Sequence of chain 17.A:
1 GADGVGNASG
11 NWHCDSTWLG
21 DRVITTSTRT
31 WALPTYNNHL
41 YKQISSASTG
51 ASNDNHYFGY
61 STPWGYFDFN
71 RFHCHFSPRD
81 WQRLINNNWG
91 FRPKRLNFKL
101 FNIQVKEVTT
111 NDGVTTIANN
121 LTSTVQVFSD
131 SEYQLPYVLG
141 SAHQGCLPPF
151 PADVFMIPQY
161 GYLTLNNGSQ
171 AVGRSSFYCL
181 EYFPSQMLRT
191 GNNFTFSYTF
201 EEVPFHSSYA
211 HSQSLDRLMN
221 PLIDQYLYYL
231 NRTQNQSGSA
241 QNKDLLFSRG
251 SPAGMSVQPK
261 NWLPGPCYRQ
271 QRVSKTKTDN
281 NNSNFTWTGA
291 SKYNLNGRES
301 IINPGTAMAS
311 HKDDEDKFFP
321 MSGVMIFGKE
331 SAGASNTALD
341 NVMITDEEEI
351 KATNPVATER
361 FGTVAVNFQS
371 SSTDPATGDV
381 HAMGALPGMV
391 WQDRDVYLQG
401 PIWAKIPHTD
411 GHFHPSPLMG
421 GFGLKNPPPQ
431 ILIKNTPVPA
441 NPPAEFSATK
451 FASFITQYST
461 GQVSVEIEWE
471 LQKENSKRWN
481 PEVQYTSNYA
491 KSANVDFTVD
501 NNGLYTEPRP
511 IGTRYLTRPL

This small molecule binds to this protein.
Small molecule (SMILES): CC(=O)N[C@H]1[C@H]([C@H](O)[C@H](O)CO)O[C@@](O)(C(=O)O)C[C@@H]1O

Sequence of chain 7.A:
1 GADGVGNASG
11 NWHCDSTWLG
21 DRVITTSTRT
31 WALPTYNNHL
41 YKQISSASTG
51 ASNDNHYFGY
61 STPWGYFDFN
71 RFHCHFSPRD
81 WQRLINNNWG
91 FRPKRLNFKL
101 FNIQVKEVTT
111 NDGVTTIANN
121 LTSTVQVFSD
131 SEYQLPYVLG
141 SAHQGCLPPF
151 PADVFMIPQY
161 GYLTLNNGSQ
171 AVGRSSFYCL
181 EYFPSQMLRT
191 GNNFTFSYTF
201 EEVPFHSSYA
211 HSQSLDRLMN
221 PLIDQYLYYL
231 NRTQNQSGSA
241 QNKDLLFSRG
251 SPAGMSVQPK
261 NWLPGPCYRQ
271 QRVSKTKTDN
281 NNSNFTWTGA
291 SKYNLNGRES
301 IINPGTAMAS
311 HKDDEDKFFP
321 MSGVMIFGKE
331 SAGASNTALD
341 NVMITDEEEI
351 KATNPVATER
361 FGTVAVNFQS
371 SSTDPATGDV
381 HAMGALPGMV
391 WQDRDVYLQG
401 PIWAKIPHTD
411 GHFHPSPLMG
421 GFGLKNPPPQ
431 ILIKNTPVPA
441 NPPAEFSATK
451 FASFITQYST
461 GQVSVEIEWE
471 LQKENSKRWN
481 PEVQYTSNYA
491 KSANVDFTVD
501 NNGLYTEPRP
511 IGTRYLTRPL

Binding-site contacts:
Ligand atom O2 contacts residue ASN231 of chain 7.A at 4.2 Å.
Ligand atom O1B contacts residue ASN284 of chain 17.A at 3.7 Å.
Ligand atom C1 contacts residue ARG232 of chain 7.A at 3.6 Å.
Ligand atom C1 contacts residue ASN231 of chain 7.A at 3.6 Å.
Ligand atom O1A contacts residue ASN231 of chain 7.A at 2.7 Å (h-bond).
Ligand atom C10 contacts residue ASN55 of chain 17.A at 3.8 Å.
Ligand atom C2 contacts residue ASN284 of chain 17.A at 3.9 Å.
Ligand atom C11 contacts residue GLY254 of chain 7.A at 3.6 Å.
Ligand atom O1A contacts residue THR286 of chain 17.A at 4.2 Å.
Ligand atom C10 contacts residue SER256 of chain 7.A at 4.2 Å.
Ligand atom C11 contacts residue ALA253 of chain 7.A at 3.6 Å (hydrophobic).
Ligand atom C1 contacts residue ASN284 of chain 17.A at 3.8 Å.
Ligand atom C2 contacts residue ASN231 of chain 7.A at 4.0 Å.
Ligand atom C11 contacts residue ASN55 of chain 17.A at 3.2 Å.
Ligand atom C4 contacts residue VAL257 of chain 7.A at 4.4 Å (hydrophobic).
Ligand atom O4 contacts residue ASN231 of chain 7.A at 4.2 Å.
Ligand atom O2 contacts residue ASN284 of chain 17.A at 3.0 Å (h-bond).
Ligand atom C2 contacts residue THR286 of chain 17.A at 4.2 Å.
Ligand atom O1B contacts residue ASN231 of chain 7.A at 4.3 Å.
Ligand atom C3 contacts residue TRP287 of chain 17.A at 4.1 Å (hydrophobic).
Ligand atom O1A contacts residue ARG232 of chain 7.A at 3.5 Å.
Ligand atom O10 contacts residue SER256 of chain 7.A at 3.5 Å (h-bond).
Ligand atom C5 contacts residue ASN231 of chain 7.A at 4.5 Å.
Ligand atom O4 contacts residue TRP287 of chain 17.A at 4.1 Å.
Ligand atom O10 contacts residue SER52 of chain 17.A at 4.4 Å.
Ligand atom C3 contacts residue THR286 of chain 17.A at 3.5 Å.
Ligand atom C4 contacts residue ASN231 of chain 7.A at 3.5 Å.
Ligand atom O2 contacts residue TRP287 of chain 17.A at 4.5 Å.
Ligand atom O1B contacts residue ARG232 of chain 7.A at 2.5 Å (salt-bridge).
Ligand atom O2 contacts residue ARG232 of chain 7.A at 4.5 Å.
Ligand atom O1A contacts residue ASN284 of chain 17.A at 4.5 Å.
Ligand atom O2 contacts residue THR286 of chain 17.A at 4.0 Å.
Ligand atom O10 contacts residue ASN55 of chain 17.A at 3.4 Å (h-bond).
Ligand atom C3 contacts residue ASN231 of chain 7.A at 3.9 Å.
Ligand atom C11 contacts residue SER256 of chain 7.A at 4.3 Å.
Ligand atom O4 contacts residue VAL257 of chain 7.A at 3.1 Å.